Sequence of chain 1.B:
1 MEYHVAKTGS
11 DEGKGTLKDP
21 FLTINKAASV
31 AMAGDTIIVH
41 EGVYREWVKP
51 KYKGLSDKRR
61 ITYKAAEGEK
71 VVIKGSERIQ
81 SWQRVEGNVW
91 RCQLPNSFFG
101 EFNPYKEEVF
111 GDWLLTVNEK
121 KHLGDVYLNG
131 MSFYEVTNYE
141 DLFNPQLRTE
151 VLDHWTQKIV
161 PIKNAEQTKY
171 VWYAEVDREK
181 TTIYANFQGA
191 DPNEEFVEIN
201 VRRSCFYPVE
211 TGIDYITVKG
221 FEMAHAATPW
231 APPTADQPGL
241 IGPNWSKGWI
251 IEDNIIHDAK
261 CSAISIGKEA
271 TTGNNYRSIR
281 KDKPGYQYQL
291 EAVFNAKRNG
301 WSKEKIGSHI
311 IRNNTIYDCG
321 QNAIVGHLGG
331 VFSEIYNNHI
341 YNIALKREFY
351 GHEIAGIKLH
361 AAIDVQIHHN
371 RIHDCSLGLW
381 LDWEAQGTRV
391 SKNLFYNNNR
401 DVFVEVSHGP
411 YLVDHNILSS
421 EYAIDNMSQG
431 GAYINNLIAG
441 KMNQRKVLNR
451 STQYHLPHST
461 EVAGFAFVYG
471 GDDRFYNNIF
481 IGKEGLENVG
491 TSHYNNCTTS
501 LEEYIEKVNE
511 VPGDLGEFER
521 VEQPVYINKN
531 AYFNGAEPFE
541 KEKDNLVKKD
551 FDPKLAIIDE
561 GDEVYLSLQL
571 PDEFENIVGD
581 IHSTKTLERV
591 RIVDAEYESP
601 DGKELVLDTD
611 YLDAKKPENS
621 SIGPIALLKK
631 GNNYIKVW

Binding-site contacts:
Ligand atom C3 contacts residue VAL160 of chain 1.B at 4.4 Å (hydrophobic).
Ligand atom O4 contacts residue VAL160 of chain 1.B at 3.9 Å.
Ligand atom O2 contacts residue ASP374 of chain 1.B at 4.4 Å.
Ligand atom O4 contacts residue PRO161 of chain 1.B at 3.0 Å (h-bond).
Ligand atom O1 contacts residue ASP374 of chain 1.B at 2.5 Å (salt-bridge).
Ligand atom C5 contacts residue LYS163 of chain 1.B at 4.0 Å.
Ligand atom O4 contacts residue LEU345 of chain 1.B at 4.1 Å.
Ligand atom O2 contacts residue ASN398 of chain 1.B at 3.9 Å.
Ligand atom C3 contacts residue LEU345 of chain 1.B at 3.8 Å (hydrophobic).
Ligand atom C5 contacts residue PRO161 of chain 1.B at 3.4 Å (hydrophobic).
Ligand atom C2 contacts residue ASN399 of chain 1.B at 3.8 Å.
Ligand atom C3 contacts residue ARG347 of chain 1.B at 4.1 Å.
Ligand atom O1 contacts residue LYS163 of chain 1.B at 3.7 Å.
Ligand atom O4 contacts residue ILE162 of chain 1.B at 4.4 Å.
Ligand atom O3 contacts residue LEU345 of chain 1.B at 4.3 Å.
Ligand atom O5 contacts residue LYS163 of chain 1.B at 4.1 Å.
Ligand atom O1 contacts residue ASN397 of chain 1.B at 3.7 Å.
Ligand atom C2 contacts residue ASN397 of chain 1.B at 4.0 Å.
Ligand atom O3 contacts residue ARG347 of chain 1.B at 2.9 Å (salt-bridge).
Ligand atom O2 contacts residue XYS1 of chain 1.U at 2.9 Å (h-bond).
Ligand atom C1 contacts residue ASN397 of chain 1.B at 3.9 Å.
Ligand atom O5 contacts residue ASP374 of chain 1.B at 3.9 Å.
Ligand atom O3 contacts residue VAL160 of chain 1.B at 3.6 Å.
Ligand atom O2 contacts residue ASN399 of chain 1.B at 3.2 Å (h-bond).
Ligand atom C2 contacts residue XYS1 of chain 1.U at 3.6 Å.
Ligand atom O4 contacts residue LYS163 of chain 1.B at 4.3 Å.
Ligand atom O3 contacts residue ASN399 of chain 1.B at 2.6 Å (h-bond).
Ligand atom O4 contacts residue ARG347 of chain 1.B at 3.1 Å (salt-bridge).
Ligand atom O2 contacts residue CYS375 of chain 1.B at 3.9 Å.
Ligand atom O5 contacts residue PRO161 of chain 1.B at 4.2 Å.
Ligand atom O1 contacts residue LEU345 of chain 1.B at 4.0 Å.
Ligand atom O2 contacts residue ASN397 of chain 1.B at 2.9 Å (h-bond).
Ligand atom C1 contacts residue ASP374 of chain 1.B at 3.3 Å.
Ligand atom C4 contacts residue VAL160 of chain 1.B at 3.9 Å (hydrophobic).
Ligand atom C3 contacts residue ASN399 of chain 1.B at 3.6 Å.
Ligand atom C4 contacts residue PRO161 of chain 1.B at 3.1 Å (hydrophobic).
Ligand atom C4 contacts residue ARG347 of chain 1.B at 4.2 Å.
Ligand atom C5 contacts residue LEU345 of chain 1.B at 4.5 Å (hydrophobic).
Ligand atom C4 contacts residue LEU345 of chain 1.B at 4.4 Å (hydrophobic).
Ligand atom O4 contacts residue VAL151 of chain 1.B at 4.4 Å.

This protein binds this small molecule.
Small molecule (SMILES): O[C@@H]1[C@@H](O)[C@@H](O)OC[C@H]1O